Sequence of chain 1.H:
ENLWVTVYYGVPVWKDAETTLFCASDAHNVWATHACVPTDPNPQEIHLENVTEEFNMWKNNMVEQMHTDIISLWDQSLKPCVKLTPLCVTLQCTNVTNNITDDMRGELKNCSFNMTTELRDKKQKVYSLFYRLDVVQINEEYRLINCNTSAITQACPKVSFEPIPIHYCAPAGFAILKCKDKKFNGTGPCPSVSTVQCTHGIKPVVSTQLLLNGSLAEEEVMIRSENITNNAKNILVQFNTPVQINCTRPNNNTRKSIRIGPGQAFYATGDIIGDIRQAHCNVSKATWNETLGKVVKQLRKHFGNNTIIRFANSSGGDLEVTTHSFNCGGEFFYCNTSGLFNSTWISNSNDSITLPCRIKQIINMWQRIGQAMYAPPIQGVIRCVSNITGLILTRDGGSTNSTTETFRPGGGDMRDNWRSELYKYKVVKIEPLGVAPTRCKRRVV

The small molecule below binds the protein below.
Small molecule (SMILES): CC(=O)N[C@H]1[C@H](O[C@H]2[C@H](O)[C@@H](NC(C)=O)CO[C@@H]2CO)O[C@H](CO)[C@@H](O[C@@H]2O[C@H](CO[C@H]3O[C@H](CO[C@H]4O[C@H](CO)[C@@H](O)[C@H](O)[C@@H]4O)[C@@H](O)[C@H](O[C@H]4O[C@H](CO)[C@@H](O)[C@H](O)[C@@H]4O)[C@@H]3O)[C@@H](O)[C@H](O[C@H]3O[C@H](CO)[C@@H](O)[C@H](O)[C@@H]3O[C@H]3O[C@H](CO)[C@@H](O)[C@H](O)[C@@H]3O)[C@@H]2O)[C@@H]1O

Binding-site contacts:
Ligand atom O2 contacts residue GLY64 of chain 1.R at 2.8 Å (h-bond).
Ligand atom C8 contacts residue TYR67 of chain 1.R at 3.9 Å (hydrophobic).
Ligand atom O5 contacts residue GLY64 of chain 1.R at 3.4 Å (h-bond).
Ligand atom O7 contacts residue ASN246 of chain 1.H at 3.2 Å (h-bond).
Ligand atom C1 contacts residue GLY64 of chain 1.R at 3.5 Å.
Ligand atom C3 contacts residue ASN246 of chain 1.H at 3.7 Å.
Ligand atom O5 contacts residue ARG62 of chain 1.R at 4.2 Å.
Ligand atom C7 contacts residue ASN246 of chain 1.H at 3.1 Å.
Ligand atom O4 contacts residue GLN65 of chain 1.R at 4.1 Å.
Ligand atom C2 contacts residue ARG62 of chain 1.R at 3.9 Å.
Ligand atom O6 contacts residue ARG62 of chain 1.R at 3.8 Å.
Ligand atom C1 contacts residue ARG62 of chain 1.R at 3.9 Å.
Ligand atom O7 contacts residue GLY27 of chain 1.R at 3.0 Å.
Ligand atom O6 contacts residue TRP63 of chain 1.R at 2.3 Å (h-bond).
Ligand atom C8 contacts residue TYR28 of chain 1.R at 3.8 Å (hydrophobic).
Ligand atom O6 contacts residue GLY27 of chain 1.R at 3.6 Å.
Ligand atom C6 contacts residue TYR28 of chain 1.R at 3.4 Å (hydrophobic).
Ligand atom O2 contacts residue ARG62 of chain 1.R at 3.9 Å.
Ligand atom C2 contacts residue GLY64 of chain 1.R at 3.7 Å.
Ligand atom C5 contacts residue ASN246 of chain 1.H at 3.7 Å.
Ligand atom O6 contacts residue TYR87 of chain 1.R at 3.7 Å.
Ligand atom C2 contacts residue ASN246 of chain 1.H at 2.4 Å.
Ligand atom C4 contacts residue ASN246 of chain 1.H at 4.2 Å.
Ligand atom C6 contacts residue GLY27 of chain 1.R at 4.1 Å.
Ligand atom O2 contacts residue TRP63 of chain 1.R at 3.2 Å.
Ligand atom C6 contacts residue TRP63 of chain 1.R at 3.5 Å (hydrophobic).
Ligand atom C1 contacts residue ASN246 of chain 1.H at 1.4 Å.
Ligand atom O7 contacts residue ARG62 of chain 1.R at 4.2 Å.
Ligand atom C3 contacts residue ARG62 of chain 1.R at 4.2 Å.
Ligand atom N2 contacts residue ASN246 of chain 1.H at 2.7 Å (h-bond).
Ligand atom C5 contacts residue TRP63 of chain 1.R at 4.1 Å (hydrophobic).
Ligand atom O3 contacts residue ARG62 of chain 1.R at 2.9 Å (salt-bridge).
Ligand atom C6 contacts residue ARG62 of chain 1.R at 3.8 Å.
Ligand atom C8 contacts residue GLY27 of chain 1.R at 3.7 Å.
Ligand atom C7 contacts residue GLY27 of chain 1.R at 3.7 Å.
Ligand atom O5 contacts residue TYR87 of chain 1.R at 4.2 Å.
Ligand atom O5 contacts residue ASN246 of chain 1.H at 2.4 Å (h-bond).
Ligand atom O6 contacts residue TYR28 of chain 1.R at 3.1 Å (h-bond).
Ligand atom O6 contacts residue ASN246 of chain 1.H at 4.2 Å.
Ligand atom O5 contacts residue TYR28 of chain 1.R at 4.1 Å.

Sequence of chain 1.R:
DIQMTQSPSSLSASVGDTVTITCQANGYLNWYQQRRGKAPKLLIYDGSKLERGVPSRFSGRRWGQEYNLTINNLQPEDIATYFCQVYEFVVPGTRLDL